A small-molecule ligand and the protein it binds are described below.
Small molecule (SMILES): NCC(=O)O

Binding-site contacts:
Ligand atom CA contacts residue LEU64 of chain 1.C at 4.3 Å (hydrophobic).
Ligand atom N contacts residue LEU64 of chain 1.C at 4.5 Å.

Sequence of chain 1.C:
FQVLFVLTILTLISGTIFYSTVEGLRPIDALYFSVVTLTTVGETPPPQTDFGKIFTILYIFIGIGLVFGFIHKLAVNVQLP